Binding-site contacts:
Ligand atom C5 contacts residue ADP1 of chain 2.E at 0.7 Å.
Ligand atom C10 contacts residue ADP1 of chain 2.E at 1.1 Å.
Ligand atom O7 contacts residue TRP412 of chain 2.A at 3.4 Å.
Ligand atom C9 contacts residue TRP412 of chain 2.A at 3.7 Å (hydrophobic).
Ligand atom C12 contacts residue ADP1 of chain 2.E at 0.2 Å.
Ligand atom C11 contacts residue TRP412 of chain 2.A at 3.7 Å (hydrophobic).
Ligand atom C14 contacts residue ASP7 of chain 2.A at 3.7 Å.
Ligand atom C5 contacts residue TRP412 of chain 2.A at 3.4 Å (hydrophobic).
Ligand atom C14 contacts residue GLY113 of chain 2.A at 3.3 Å.
Ligand atom N2 contacts residue ADP1 of chain 2.E at 0.7 Å (h-bond).
Ligand atom C16 contacts residue GLY113 of chain 2.A at 3.7 Å.
Ligand atom C39 contacts residue ALA383 of chain 2.A at 2.6 Å (hydrophobic).
Ligand atom N13 contacts residue ADP1 of chain 2.E at 0.5 Å (h-bond).
Ligand atom C9 contacts residue ADP1 of chain 2.E at 1.0 Å.
Ligand atom C16 contacts residue ADP1 of chain 2.E at 3.1 Å.
Ligand atom N2 contacts residue TRP412 of chain 2.A at 3.5 Å.
Ligand atom C1 contacts residue TRP412 of chain 2.A at 3.5 Å (hydrophobic).
Ligand atom N4 contacts residue ASN382 of chain 2.A at 3.4 Å (h-bond).
Ligand atom C15 contacts residue GLY113 of chain 2.A at 3.2 Å.
Ligand atom C6 contacts residue ADP1 of chain 2.E at 0.7 Å.
Ligand atom C11 contacts residue ADP1 of chain 2.E at 0.9 Å.
Ligand atom C15 contacts residue ADP1 of chain 2.E at 2.1 Å.
Ligand atom C38 contacts residue THR76 of chain 2.A at 3.2 Å.
Ligand atom C14 contacts residue ADP1 of chain 2.E at 1.6 Å.
Ligand atom C11 contacts residue ASN382 of chain 2.A at 3.5 Å.
Ligand atom C38 contacts residue ADP1 of chain 2.E at 2.0 Å.
Ligand atom N4 contacts residue ADP1 of chain 2.E at 0.7 Å.
Ligand atom C39 contacts residue ASN382 of chain 2.A at 3.8 Å.
Ligand atom C8 contacts residue ADP1 of chain 2.E at 1.5 Å.
Ligand atom C6 contacts residue TRP412 of chain 2.A at 3.5 Å (hydrophobic).
Ligand atom N4 contacts residue TRP412 of chain 2.A at 3.5 Å.
Ligand atom C16 contacts residue GLY110 of chain 2.A at 3.4 Å.
Ligand atom C16 contacts residue ALA111 of chain 2.A at 3.5 Å (hydrophobic).
Ligand atom C3 contacts residue ADP1 of chain 2.E at 0.6 Å.
Ligand atom C1 contacts residue ADP1 of chain 2.E at 0.6 Å.
Ligand atom C8 contacts residue TRP412 of chain 2.A at 3.4 Å (hydrophobic).
Ligand atom O7 contacts residue ADP1 of chain 2.E at 1.5 Å (h-bond).
Ligand atom C38 contacts residue XPO1 of chain 2.D at 3.1 Å.
Ligand atom C10 contacts residue TRP412 of chain 2.A at 3.7 Å (hydrophobic).
Ligand atom C39 contacts residue ADP1 of chain 2.E at 1.3 Å.

The small molecule below binds the protein below.
Small molecule (SMILES): CC#CNCc1cc2c(=O)[nH]c(C)nc2cc1C

Sequence of chain 2.A:
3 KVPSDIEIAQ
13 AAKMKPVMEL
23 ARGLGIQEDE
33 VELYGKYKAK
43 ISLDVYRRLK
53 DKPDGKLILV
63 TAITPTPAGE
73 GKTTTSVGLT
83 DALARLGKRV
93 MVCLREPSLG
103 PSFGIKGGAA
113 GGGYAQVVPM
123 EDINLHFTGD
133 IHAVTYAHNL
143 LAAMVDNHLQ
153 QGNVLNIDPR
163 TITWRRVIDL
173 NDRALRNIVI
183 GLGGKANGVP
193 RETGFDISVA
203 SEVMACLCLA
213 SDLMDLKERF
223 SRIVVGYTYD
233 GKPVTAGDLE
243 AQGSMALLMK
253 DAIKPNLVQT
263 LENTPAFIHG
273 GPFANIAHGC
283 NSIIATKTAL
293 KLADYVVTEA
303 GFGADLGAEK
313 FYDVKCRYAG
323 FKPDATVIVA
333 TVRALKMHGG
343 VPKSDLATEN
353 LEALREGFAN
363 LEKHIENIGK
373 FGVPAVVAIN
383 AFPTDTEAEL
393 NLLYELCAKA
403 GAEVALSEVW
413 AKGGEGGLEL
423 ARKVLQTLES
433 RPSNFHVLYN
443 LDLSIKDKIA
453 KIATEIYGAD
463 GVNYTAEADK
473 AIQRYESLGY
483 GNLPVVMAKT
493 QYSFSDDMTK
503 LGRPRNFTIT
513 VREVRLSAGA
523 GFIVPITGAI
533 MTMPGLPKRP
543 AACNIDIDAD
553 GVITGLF